Binding-site contacts:
Ligand atom O24 contacts residue ASN286 of chain 1.A at 3.5 Å.
Ligand atom O08 contacts residue GLN289 of chain 1.A at 3.3 Å.
Ligand atom C22 contacts residue THR141 of chain 1.A at 4.0 Å.
Ligand atom C07 contacts residue GLY290 of chain 1.A at 3.7 Å.
Ligand atom C05 contacts residue GLY290 of chain 1.A at 3.5 Å.
Ligand atom C04 contacts residue GLY290 of chain 1.A at 3.6 Å.
Ligand atom O08 contacts residue GLY290 of chain 1.A at 3.1 Å.
Ligand atom C16 contacts residue THR141 of chain 1.A at 3.9 Å.
Ligand atom C15 contacts residue GLU237 of chain 1.A at 3.5 Å.
Ligand atom C17 contacts residue SER242 of chain 1.A at 3.5 Å.
Ligand atom N13 contacts residue ASN286 of chain 1.A at 2.7 Å (h-bond).
Ligand atom N13 contacts residue GLU237 of chain 1.A at 3.4 Å.
Ligand atom C09 contacts residue ASP235 of chain 1.A at 4.0 Å.
Ligand atom C11 contacts residue MET287 of chain 1.A at 3.8 Å (hydrophobic).
Ligand atom C03 contacts residue GLY290 of chain 1.A at 3.5 Å.
Ligand atom C15 contacts residue TRP288 of chain 1.A at 3.9 Å (hydrophobic).
Ligand atom CL21 contacts residue ASN244 of chain 1.A at 3.4 Å.
Ligand atom O08 contacts residue TRP288 of chain 1.A at 3.0 Å (h-bond).
Ligand atom C23 contacts residue GLU237 of chain 1.A at 3.6 Å.
Ligand atom C12 contacts residue GLU237 of chain 1.A at 4.0 Å.
Ligand atom N26 contacts residue ASP235 of chain 1.A at 2.4 Å (salt-bridge).
Ligand atom CL21 contacts residue PHE243 of chain 1.A at 3.3 Å.
Ligand atom N13 contacts residue MET287 of chain 1.A at 3.7 Å.
Ligand atom C14 contacts residue GLU237 of chain 1.A at 3.2 Å.
Ligand atom N13 contacts residue TRP288 of chain 1.A at 3.5 Å (h-bond).
Ligand atom C20 contacts residue ILE285 of chain 1.A at 3.9 Å (hydrophobic).
Ligand atom C20 contacts residue ASN286 of chain 1.A at 3.5 Å.
Ligand atom C14 contacts residue ASN286 of chain 1.A at 3.6 Å.
Ligand atom C15 contacts residue ASN286 of chain 1.A at 4.0 Å.
Ligand atom O24 contacts residue MET287 of chain 1.A at 2.9 Å (h-bond).
Ligand atom C25 contacts residue ASP235 of chain 1.A at 3.7 Å.
Ligand atom C12 contacts residue ASN286 of chain 1.A at 3.8 Å.
Ligand atom C19 contacts residue PHE249 of chain 1.A at 3.6 Å (hydrophobic).
Ligand atom C16 contacts residue SER242 of chain 1.A at 3.5 Å.
Ligand atom C17 contacts residue VAL139 of chain 1.A at 3.8 Å (hydrophobic).
Ligand atom C27 contacts residue ASP235 of chain 1.A at 3.0 Å.
Ligand atom CL21 contacts residue PHE249 of chain 1.A at 3.3 Å.
Ligand atom C20 contacts residue GLU237 of chain 1.A at 3.7 Å.
Ligand atom C22 contacts residue GLU237 of chain 1.A at 3.2 Å.
Ligand atom C14 contacts residue TRP288 of chain 1.A at 3.7 Å (hydrophobic).

Sequence of chain 1.A:
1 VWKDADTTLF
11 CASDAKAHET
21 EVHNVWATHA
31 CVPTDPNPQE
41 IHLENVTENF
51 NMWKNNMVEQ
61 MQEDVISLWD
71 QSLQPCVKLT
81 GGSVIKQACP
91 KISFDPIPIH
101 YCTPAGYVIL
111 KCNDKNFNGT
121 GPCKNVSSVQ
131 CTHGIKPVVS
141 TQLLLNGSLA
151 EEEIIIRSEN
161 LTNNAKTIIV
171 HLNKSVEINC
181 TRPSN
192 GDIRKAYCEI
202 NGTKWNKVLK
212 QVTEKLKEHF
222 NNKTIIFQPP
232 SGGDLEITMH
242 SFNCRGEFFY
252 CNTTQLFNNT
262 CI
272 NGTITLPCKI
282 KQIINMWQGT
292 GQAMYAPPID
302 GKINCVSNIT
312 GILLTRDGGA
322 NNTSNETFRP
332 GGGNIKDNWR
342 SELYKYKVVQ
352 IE

A protein and the small-molecule ligand that binds it are described below.
Small molecule (SMILES): Cc1nc([C@@H](NC(=O)c2ccc(-c3ccc(Cl)cc3)[nH]2)[C@H]2CCCCN2)sc1CO